Binding-site contacts:
Ligand atom C13 contacts residue TYR148 of chain 1.D at 3.8 Å (hydrophobic).
Ligand atom C19 contacts residue TYR39 of chain 1.E at 3.5 Å (hydrophobic).
Ligand atom C07 contacts residue PHE192 of chain 1.D at 3.5 Å (hydrophobic).
Ligand atom C12 contacts residue PHE171 of chain 1.E at 3.8 Å (hydrophobic).
Ligand atom C11 contacts residue GLN41 of chain 1.E at 3.9 Å.
Ligand atom C11 contacts residue CYS96 of chain 1.D at 4.2 Å (hydrophobic).
Ligand atom O10 contacts residue PHE171 of chain 1.E at 3.4 Å.
Ligand atom C27 contacts residue LEU37 of chain 1.E at 3.7 Å (hydrophobic).
Ligand atom C26 contacts residue LEU37 of chain 1.E at 4.2 Å (hydrophobic).
Ligand atom C13 contacts residue CYS96 of chain 1.D at 2.9 Å (hydrophobic).
Ligand atom C13 contacts residue GLN41 of chain 1.E at 4.3 Å.
Ligand atom C13 contacts residue PHE171 of chain 1.E at 3.5 Å (hydrophobic).
Ligand atom C80 contacts residue LEU191 of chain 1.D at 4.1 Å (hydrophobic).
Ligand atom C01 contacts residue TYR58 of chain 1.E at 3.8 Å (hydrophobic).
Ligand atom C04 contacts residue SER169 of chain 1.E at 3.8 Å.
Ligand atom C78 contacts residue TYR58 of chain 1.E at 3.6 Å (hydrophobic).
Ligand atom C21 contacts residue TYR39 of chain 1.E at 4.3 Å (hydrophobic).
Ligand atom O28 contacts residue LEU37 of chain 1.E at 4.2 Å.
Ligand atom C12 contacts residue CYS96 of chain 1.D at 3.7 Å (hydrophobic).
Ligand atom C02 contacts residue PHE192 of chain 1.D at 4.3 Å (hydrophobic).
Ligand atom C76 contacts residue LEU191 of chain 1.D at 4.0 Å (hydrophobic).
Ligand atom C20 contacts residue TRP122 of chain 1.E at 4.0 Å (hydrophobic).
Ligand atom C06 contacts residue PHE192 of chain 1.D at 4.3 Å (hydrophobic).
Ligand atom C08 contacts residue PHE192 of chain 1.D at 3.5 Å (hydrophobic).
Ligand atom C14 contacts residue CYS96 of chain 1.D at 3.4 Å (hydrophobic).
Ligand atom C78 contacts residue TRP122 of chain 1.E at 3.8 Å (hydrophobic).
Ligand atom C14 contacts residue PHE124 of chain 1.E at 3.9 Å (hydrophobic).
Ligand atom C81 contacts residue PHE192 of chain 1.D at 3.5 Å (hydrophobic).
Ligand atom C25 contacts residue LEU37 of chain 1.E at 4.2 Å (hydrophobic).
Ligand atom C13 contacts residue ASN97 of chain 1.D at 4.1 Å.
Ligand atom C51 contacts residue ILE62 of chain 1.E at 3.7 Å (hydrophobic).
Ligand atom C18 contacts residue TYR39 of chain 1.E at 3.7 Å (hydrophobic).
Ligand atom C51 contacts residue LEU37 of chain 1.E at 4.0 Å (hydrophobic).
Ligand atom O28 contacts residue ILE165 of chain 1.E at 4.3 Å.
Ligand atom C05 contacts residue SER169 of chain 1.E at 4.0 Å.
Ligand atom C15 contacts residue PHE124 of chain 1.E at 3.2 Å (hydrophobic).
Ligand atom C21 contacts residue TRP122 of chain 1.E at 3.6 Å (hydrophobic).
Ligand atom C15 contacts residue GLN41 of chain 1.E at 4.3 Å.
Ligand atom C11 contacts residue PHE171 of chain 1.E at 3.1 Å (hydrophobic).
Ligand atom C17 contacts residue TYR58 of chain 1.E at 4.1 Å (hydrophobic).

A small-molecule ligand and the protein it binds are described below.
Small molecule (SMILES): C[C@@H]1CC[C@@]2(OC1)O[C@H]1C[C@H]3[C@@H]4CC=C5C[C@@H](OCCC(CO)CO)CC[C@]5(C)[C@H]4CC[C@]3(C)[C@H]1[C@@H]2C

Sequence of chain 1.D:
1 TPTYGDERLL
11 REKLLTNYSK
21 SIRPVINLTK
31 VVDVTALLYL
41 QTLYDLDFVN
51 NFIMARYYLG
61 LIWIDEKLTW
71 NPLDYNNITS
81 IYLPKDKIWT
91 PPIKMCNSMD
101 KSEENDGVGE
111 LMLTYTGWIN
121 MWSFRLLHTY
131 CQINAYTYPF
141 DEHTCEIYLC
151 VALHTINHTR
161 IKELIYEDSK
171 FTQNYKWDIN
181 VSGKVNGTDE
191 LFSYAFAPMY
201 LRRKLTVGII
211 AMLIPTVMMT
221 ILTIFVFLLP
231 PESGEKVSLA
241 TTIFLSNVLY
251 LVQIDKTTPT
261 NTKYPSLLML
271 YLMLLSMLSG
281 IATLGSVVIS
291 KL

Sequence of chain 1.E:
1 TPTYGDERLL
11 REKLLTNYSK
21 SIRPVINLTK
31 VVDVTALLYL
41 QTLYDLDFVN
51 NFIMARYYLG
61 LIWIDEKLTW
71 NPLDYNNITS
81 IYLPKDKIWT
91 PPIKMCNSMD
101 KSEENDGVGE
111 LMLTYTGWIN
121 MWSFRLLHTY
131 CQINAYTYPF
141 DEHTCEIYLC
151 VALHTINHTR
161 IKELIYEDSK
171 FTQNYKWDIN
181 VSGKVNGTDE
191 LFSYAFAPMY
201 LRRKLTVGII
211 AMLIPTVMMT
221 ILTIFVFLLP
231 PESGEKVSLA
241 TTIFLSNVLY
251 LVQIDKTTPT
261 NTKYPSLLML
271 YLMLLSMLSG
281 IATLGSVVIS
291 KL